Sequence of chain 1.B:
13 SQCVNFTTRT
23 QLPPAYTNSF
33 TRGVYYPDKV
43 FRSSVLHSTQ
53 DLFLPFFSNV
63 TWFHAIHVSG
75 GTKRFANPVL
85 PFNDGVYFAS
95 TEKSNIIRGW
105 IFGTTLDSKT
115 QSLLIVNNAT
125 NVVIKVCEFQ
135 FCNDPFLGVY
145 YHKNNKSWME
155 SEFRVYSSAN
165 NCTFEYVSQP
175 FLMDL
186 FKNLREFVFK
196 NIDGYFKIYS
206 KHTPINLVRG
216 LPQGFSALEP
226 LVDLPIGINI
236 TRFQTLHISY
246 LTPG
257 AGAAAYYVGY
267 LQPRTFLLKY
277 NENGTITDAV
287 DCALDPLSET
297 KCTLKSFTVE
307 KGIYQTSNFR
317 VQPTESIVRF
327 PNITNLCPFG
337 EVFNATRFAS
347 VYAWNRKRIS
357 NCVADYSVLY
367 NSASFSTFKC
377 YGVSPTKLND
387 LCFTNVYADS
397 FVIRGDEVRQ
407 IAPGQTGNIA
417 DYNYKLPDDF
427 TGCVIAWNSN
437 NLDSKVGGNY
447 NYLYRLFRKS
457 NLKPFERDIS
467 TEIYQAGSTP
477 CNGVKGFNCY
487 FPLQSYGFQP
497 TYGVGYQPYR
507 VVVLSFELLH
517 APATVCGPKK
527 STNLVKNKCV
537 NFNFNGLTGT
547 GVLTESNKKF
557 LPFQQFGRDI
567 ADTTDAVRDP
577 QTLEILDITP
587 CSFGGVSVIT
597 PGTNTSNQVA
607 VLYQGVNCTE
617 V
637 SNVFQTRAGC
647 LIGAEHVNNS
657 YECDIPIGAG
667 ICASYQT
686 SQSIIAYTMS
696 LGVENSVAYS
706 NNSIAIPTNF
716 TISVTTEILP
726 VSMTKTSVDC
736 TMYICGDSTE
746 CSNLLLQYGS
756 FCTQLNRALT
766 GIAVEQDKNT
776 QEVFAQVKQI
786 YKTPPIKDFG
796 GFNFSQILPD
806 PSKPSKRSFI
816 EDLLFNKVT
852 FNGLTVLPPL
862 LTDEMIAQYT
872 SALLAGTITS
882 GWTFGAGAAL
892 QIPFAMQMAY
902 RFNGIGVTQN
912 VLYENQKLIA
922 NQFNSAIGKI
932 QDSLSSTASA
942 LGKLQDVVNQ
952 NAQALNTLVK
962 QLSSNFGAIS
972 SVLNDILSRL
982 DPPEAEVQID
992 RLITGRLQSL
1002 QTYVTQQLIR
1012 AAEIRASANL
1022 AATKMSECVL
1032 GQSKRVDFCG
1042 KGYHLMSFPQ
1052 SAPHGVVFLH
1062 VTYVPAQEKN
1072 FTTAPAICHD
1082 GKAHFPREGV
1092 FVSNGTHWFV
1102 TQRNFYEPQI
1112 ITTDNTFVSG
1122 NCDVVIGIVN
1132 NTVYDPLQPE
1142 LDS

Binding-site contacts:
Ligand atom C7 contacts residue ASN613 of chain 1.B at 4.0 Å.
Ligand atom C4 contacts residue ASN613 of chain 1.B at 4.2 Å.
Ligand atom C5 contacts residue ASN613 of chain 1.B at 3.7 Å.
Ligand atom O5 contacts residue ASN613 of chain 1.B at 2.4 Å (h-bond).
Ligand atom C8 contacts residue GLN641 of chain 1.B at 4.1 Å.
Ligand atom N2 contacts residue ASN613 of chain 1.B at 2.9 Å (h-bond).
Ligand atom C3 contacts residue ASN613 of chain 1.B at 3.8 Å.
Ligand atom C1 contacts residue ASN613 of chain 1.B at 1.4 Å.
Ligand atom C2 contacts residue ASN613 of chain 1.B at 2.4 Å.

The small molecule below binds the protein below.
Small molecule (SMILES): CC(=O)N[C@@H]1[C@@H](O)[C@H](O)[C@@H](CO)O[C@H]1O